Binding-site contacts:
Ligand atom C20 contacts residue GLY228 of chain 1.D at 3.7 Å.
Ligand atom C19 contacts residue TYR173 of chain 1.D at 3.7 Å (hydrophobic).
Ligand atom C3 contacts residue NAP1 of chain 1.Q at 3.1 Å.
Ligand atom C21 contacts residue GLN181 of chain 1.D at 3.2 Å.
Ligand atom C2 contacts residue NAP1 of chain 1.Q at 3.4 Å.
Ligand atom C21 contacts residue GLY228 of chain 1.D at 3.9 Å.
Ligand atom C9 contacts residue VAL227 of chain 1.D at 3.6 Å (hydrophobic).
Ligand atom C17 contacts residue PHE230 of chain 1.D at 3.5 Å (hydrophobic).
Ligand atom C10 contacts residue VAL227 of chain 1.D at 3.7 Å (hydrophobic).
Ligand atom C14 contacts residue ALA121 of chain 1.D at 3.6 Å (hydrophobic).
Ligand atom O7 contacts residue NAP1 of chain 1.Q at 3.2 Å.
Ligand atom C20 contacts residue VAL227 of chain 1.D at 3.5 Å (hydrophobic).
Ligand atom C4 contacts residue ALA224 of chain 1.D at 3.9 Å (hydrophobic).
Ligand atom C14 contacts residue NAP1 of chain 1.Q at 3.7 Å.
Ligand atom O17 contacts residue TYR183 of chain 1.D at 2.5 Å (h-bond).
Ligand atom C18 contacts residue TYR173 of chain 1.D at 3.5 Å (hydrophobic).
Ligand atom C12 contacts residue PHE122 of chain 1.D at 3.9 Å (hydrophobic).
Ligand atom C21 contacts residue TYR183 of chain 1.D at 3.9 Å (hydrophobic).
Ligand atom C13 contacts residue SER223 of chain 1.D at 3.4 Å.
Ligand atom C6 contacts residue TYR183 of chain 1.D at 3.4 Å (hydrophobic).
Ligand atom C1 contacts residue NAP1 of chain 1.Q at 3.5 Å.
Ligand atom C21 contacts residue VAL180 of chain 1.D at 3.7 Å (hydrophobic).
Ligand atom C5 contacts residue NAP1 of chain 1.Q at 3.4 Å.
Ligand atom C20 contacts residue ILE233 of chain 1.D at 3.9 Å (hydrophobic).
Ligand atom C8 contacts residue SER223 of chain 1.D at 3.7 Å.
Ligand atom C12 contacts residue SER223 of chain 1.D at 3.9 Å.
Ligand atom C6 contacts residue NAP1 of chain 1.Q at 3.4 Å.
Ligand atom C11 contacts residue MET186 of chain 1.D at 3.7 Å (hydrophobic).
Ligand atom C4 contacts residue NAP1 of chain 1.Q at 3.4 Å.
Ligand atom C16 contacts residue NAP1 of chain 1.Q at 3.5 Å.
Ligand atom C12 contacts residue ALA121 of chain 1.D at 3.8 Å (hydrophobic).
Ligand atom C1 contacts residue TYR183 of chain 1.D at 3.2 Å (hydrophobic).
Ligand atom C14 contacts residue SER223 of chain 1.D at 3.3 Å.
Ligand atom C8 contacts residue NAP1 of chain 1.Q at 3.9 Å.
Ligand atom C16 contacts residue TYR173 of chain 1.D at 3.9 Å (hydrophobic).
Ligand atom O17 contacts residue NAP1 of chain 1.Q at 2.5 Å (h-bond).
Ligand atom C10 contacts residue LEU128 of chain 1.D at 3.7 Å (hydrophobic).
Ligand atom O17 contacts residue LYS190 of chain 1.D at 3.7 Å.
Ligand atom C21 contacts residue VAL227 of chain 1.D at 3.9 Å (hydrophobic).
Ligand atom C19 contacts residue ILE233 of chain 1.D at 3.8 Å (hydrophobic).

Sequence of chain 1.D:
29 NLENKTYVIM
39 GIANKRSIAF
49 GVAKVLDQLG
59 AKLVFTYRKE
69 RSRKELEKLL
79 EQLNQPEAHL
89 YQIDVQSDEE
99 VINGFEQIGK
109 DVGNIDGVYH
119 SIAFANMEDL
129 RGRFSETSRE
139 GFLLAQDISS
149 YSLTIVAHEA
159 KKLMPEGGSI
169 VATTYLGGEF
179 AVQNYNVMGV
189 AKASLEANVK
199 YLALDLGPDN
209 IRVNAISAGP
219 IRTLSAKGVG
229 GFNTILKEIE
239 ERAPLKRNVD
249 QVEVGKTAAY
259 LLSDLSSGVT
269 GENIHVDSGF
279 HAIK

This small molecule binds to this protein.
Small molecule (SMILES): CCCCCCc1ccc(Oc2ccccc2C)c(O)c1